Binding-site contacts:
Ligand atom C12 contacts residue PHE153 of chain 1.C at 3.7 Å (hydrophobic).
Ligand atom O2B contacts residue TYR315 of chain 1.C at 4.3 Å.
Ligand atom PB contacts residue TYR315 of chain 1.C at 4.1 Å.
Ligand atom C5 contacts residue TYR67 of chain 1.C at 3.7 Å (hydrophobic).
Ligand atom C14 contacts residue ASP90 of chain 1.C at 3.5 Å.
Ligand atom C14 contacts residue PHE153 of chain 1.C at 3.8 Å (hydrophobic).
Ligand atom O1B contacts residue ARG314 of chain 1.C at 2.6 Å (salt-bridge).
Ligand atom C15 contacts residue ARG314 of chain 1.C at 4.0 Å.
Ligand atom C11 contacts residue PHE87 of chain 1.C at 3.5 Å (hydrophobic).
Ligand atom C8 contacts residue LEU184 of chain 1.C at 4.0 Å (hydrophobic).
Ligand atom C7 contacts residue PHE87 of chain 1.C at 4.3 Å (hydrophobic).
Ligand atom C8 contacts residue LEU83 of chain 1.C at 4.4 Å (hydrophobic).
Ligand atom C7 contacts residue LEU184 of chain 1.C at 4.2 Å (hydrophobic).
Ligand atom PB contacts residue ARG314 of chain 1.C at 3.7 Å.
Ligand atom F2 contacts residue ASP90 of chain 1.C at 4.2 Å.
Ligand atom C10 contacts residue LEU184 of chain 1.C at 3.4 Å (hydrophobic).
Ligand atom C13 contacts residue PHE153 of chain 1.C at 4.3 Å (hydrophobic).
Ligand atom C14 contacts residue GLN157 of chain 1.C at 3.5 Å.
Ligand atom F2 contacts residue PHE153 of chain 1.C at 2.6 Å.
Ligand atom C10 contacts residue GLY180 of chain 1.C at 3.5 Å.
Ligand atom C9 contacts residue LEU83 of chain 1.C at 3.5 Å (hydrophobic).
Ligand atom O3B contacts residue TRP308 of chain 1.C at 4.4 Å.
Ligand atom C6 contacts residue LEU184 of chain 1.C at 3.8 Å (hydrophobic).
Ligand atom C2 contacts residue TRP308 of chain 1.C at 4.2 Å (hydrophobic).
Ligand atom C4 contacts residue ASN219 of chain 1.C at 3.0 Å.
Ligand atom O3B contacts residue TYR315 of chain 1.C at 2.5 Å (h-bond).
Ligand atom C4 contacts residue LYS181 of chain 1.C at 4.1 Å.
Ligand atom C13 contacts residue ASP90 of chain 1.C at 4.2 Å.
Ligand atom O3B contacts residue ARG314 of chain 1.C at 3.8 Å.
Ligand atom C4 contacts residue TRP308 of chain 1.C at 4.3 Å (hydrophobic).
Ligand atom C15 contacts residue PHE87 of chain 1.C at 3.7 Å (hydrophobic).
Ligand atom F1 contacts residue ARG314 of chain 1.C at 2.9 Å.
Ligand atom C1 contacts residue ARG314 of chain 1.C at 4.2 Å.
Ligand atom F1 contacts residue ASP90 of chain 1.C at 3.8 Å.
Ligand atom O1A contacts residue ARG314 of chain 1.C at 3.5 Å (salt-bridge).
Ligand atom F1 contacts residue PHE87 of chain 1.C at 3.8 Å.
Ligand atom C3 contacts residue TRP308 of chain 1.C at 4.2 Å (hydrophobic).
Ligand atom F2 contacts residue GLN157 of chain 1.C at 3.8 Å.
Ligand atom C4 contacts residue TYR315 of chain 1.C at 4.3 Å (hydrophobic).
Ligand atom C15 contacts residue ASP90 of chain 1.C at 4.1 Å.

This small molecule binds to this protein.
Small molecule (SMILES): C/C(=C\CC/C(C)=C/CO[P](=O)(O)OP(=O)(O)O)CCC=C(CF)CF

Sequence of chain 1.C:
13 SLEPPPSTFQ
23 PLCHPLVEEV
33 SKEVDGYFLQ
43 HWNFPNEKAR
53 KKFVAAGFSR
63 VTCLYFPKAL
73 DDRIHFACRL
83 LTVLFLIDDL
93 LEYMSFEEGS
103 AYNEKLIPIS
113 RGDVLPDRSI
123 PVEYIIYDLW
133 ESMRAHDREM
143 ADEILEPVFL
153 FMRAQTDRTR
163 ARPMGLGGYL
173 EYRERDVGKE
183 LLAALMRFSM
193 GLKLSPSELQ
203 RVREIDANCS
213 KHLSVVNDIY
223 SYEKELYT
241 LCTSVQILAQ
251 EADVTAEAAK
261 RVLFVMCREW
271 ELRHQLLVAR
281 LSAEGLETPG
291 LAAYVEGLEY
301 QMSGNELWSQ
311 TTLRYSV